Binding-site contacts:
Ligand atom N2 contacts residue ASN697 of chain 1.A at 2.5 Å (h-bond).
Ligand atom C8 contacts residue ASN697 of chain 1.A at 3.6 Å.
Ligand atom O7 contacts residue ASN698 of chain 1.A at 3.9 Å.
Ligand atom O6 contacts residue ASN697 of chain 1.A at 4.4 Å.
Ligand atom C5 contacts residue ASN697 of chain 1.A at 3.6 Å.
Ligand atom C3 contacts residue ASN697 of chain 1.A at 3.9 Å.
Ligand atom C7 contacts residue ASN697 of chain 1.A at 3.0 Å.
Ligand atom C4 contacts residue ASN697 of chain 1.A at 4.2 Å.
Ligand atom O5 contacts residue ASN697 of chain 1.A at 2.3 Å (h-bond).
Ligand atom C7 contacts residue SER696 of chain 1.A at 4.3 Å.
Ligand atom C2 contacts residue ASN697 of chain 1.A at 2.6 Å.
Ligand atom O6 contacts residue ILE1118 of chain 1.A at 4.4 Å.
Ligand atom C8 contacts residue SER696 of chain 1.A at 3.9 Å.
Ligand atom O7 contacts residue ASN697 of chain 1.A at 3.6 Å (h-bond).
Ligand atom C1 contacts residue ASN697 of chain 1.A at 1.4 Å.
Ligand atom C1 contacts residue ASP784 of chain 1.B at 4.0 Å.

Sequence of chain 1.B:
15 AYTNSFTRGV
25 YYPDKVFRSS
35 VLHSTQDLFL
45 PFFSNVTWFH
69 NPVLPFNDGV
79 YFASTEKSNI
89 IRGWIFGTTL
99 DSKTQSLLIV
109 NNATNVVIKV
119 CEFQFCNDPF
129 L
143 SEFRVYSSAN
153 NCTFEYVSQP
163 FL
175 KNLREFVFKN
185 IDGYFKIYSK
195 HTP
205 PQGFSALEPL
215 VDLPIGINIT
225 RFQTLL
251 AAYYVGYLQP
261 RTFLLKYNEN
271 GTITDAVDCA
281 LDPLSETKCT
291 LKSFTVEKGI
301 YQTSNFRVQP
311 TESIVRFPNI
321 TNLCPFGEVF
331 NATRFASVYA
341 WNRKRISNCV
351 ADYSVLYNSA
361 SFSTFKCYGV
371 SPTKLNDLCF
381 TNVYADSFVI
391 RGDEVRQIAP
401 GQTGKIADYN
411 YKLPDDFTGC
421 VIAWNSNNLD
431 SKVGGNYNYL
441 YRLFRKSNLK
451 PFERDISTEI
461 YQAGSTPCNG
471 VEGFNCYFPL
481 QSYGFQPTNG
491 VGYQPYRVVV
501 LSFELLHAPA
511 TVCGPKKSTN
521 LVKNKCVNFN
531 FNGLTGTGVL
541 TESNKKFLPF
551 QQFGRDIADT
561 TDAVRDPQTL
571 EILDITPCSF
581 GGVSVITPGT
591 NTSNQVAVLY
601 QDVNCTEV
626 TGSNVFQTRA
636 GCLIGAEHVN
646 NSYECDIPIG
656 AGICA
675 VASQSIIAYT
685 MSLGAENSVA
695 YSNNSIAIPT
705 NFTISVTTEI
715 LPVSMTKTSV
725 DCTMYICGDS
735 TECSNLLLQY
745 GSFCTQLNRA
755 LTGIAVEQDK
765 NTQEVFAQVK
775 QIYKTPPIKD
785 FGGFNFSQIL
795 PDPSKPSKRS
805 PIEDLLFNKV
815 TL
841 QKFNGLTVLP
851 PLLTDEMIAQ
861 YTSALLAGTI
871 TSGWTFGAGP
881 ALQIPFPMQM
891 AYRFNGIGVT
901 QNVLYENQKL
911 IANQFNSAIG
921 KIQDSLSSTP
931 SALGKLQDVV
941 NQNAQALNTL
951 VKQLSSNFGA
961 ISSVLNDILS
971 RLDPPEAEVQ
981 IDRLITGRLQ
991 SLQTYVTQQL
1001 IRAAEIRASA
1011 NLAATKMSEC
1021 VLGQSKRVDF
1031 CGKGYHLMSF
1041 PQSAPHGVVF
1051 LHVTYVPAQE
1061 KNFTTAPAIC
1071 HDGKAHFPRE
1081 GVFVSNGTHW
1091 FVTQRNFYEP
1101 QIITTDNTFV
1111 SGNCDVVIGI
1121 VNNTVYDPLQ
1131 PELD

Sequence of chain 1.A:
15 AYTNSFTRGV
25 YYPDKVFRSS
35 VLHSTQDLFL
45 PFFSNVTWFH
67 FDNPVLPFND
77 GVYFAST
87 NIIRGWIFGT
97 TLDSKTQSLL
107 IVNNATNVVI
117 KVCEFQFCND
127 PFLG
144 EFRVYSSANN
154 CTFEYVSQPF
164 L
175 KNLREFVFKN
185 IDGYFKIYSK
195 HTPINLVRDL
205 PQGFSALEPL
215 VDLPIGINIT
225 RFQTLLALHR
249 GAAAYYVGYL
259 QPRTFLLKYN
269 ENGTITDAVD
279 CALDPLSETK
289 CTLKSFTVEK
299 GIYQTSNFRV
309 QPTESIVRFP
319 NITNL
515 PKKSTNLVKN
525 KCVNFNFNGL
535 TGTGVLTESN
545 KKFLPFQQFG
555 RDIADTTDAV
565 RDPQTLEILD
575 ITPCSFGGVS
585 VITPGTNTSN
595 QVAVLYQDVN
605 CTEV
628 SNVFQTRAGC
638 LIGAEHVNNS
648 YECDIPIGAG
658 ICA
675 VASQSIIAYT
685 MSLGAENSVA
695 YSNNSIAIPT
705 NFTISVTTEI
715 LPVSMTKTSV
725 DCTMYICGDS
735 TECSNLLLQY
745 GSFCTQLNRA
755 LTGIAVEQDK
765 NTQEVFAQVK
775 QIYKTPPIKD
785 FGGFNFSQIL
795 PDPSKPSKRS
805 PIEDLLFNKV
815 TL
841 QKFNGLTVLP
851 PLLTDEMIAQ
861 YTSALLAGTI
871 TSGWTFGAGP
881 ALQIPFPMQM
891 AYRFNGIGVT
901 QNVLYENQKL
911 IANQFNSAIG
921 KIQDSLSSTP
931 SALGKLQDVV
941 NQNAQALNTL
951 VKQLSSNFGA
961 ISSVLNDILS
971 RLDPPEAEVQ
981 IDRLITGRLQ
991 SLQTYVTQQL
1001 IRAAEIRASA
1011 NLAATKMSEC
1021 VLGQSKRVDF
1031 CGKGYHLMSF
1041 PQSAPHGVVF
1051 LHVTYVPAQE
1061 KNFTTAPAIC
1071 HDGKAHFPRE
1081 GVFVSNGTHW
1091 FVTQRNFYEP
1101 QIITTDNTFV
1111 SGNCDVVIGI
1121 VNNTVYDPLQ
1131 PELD

This small molecule binds to this protein.
Small molecule (SMILES): CC(=O)N[C@@H]1[C@@H](O)[C@H](O)[C@@H](CO)O[C@H]1O